Binding-site contacts:
Ligand atom O5 contacts residue SER157 of chain 13.E at 4.0 Å.
Ligand atom C3 contacts residue ASN154 of chain 13.E at 3.8 Å.
Ligand atom C2 contacts residue ASN154 of chain 13.E at 2.5 Å.
Ligand atom C7 contacts residue ASN154 of chain 13.E at 3.3 Å.
Ligand atom C5 contacts residue ASN154 of chain 13.E at 3.6 Å.
Ligand atom C1 contacts residue SER156 of chain 13.E at 4.0 Å.
Ligand atom O6 contacts residue SER157 of chain 13.E at 4.2 Å.
Ligand atom C8 contacts residue ASN154 of chain 13.E at 3.7 Å.
Ligand atom C1 contacts residue SER157 of chain 13.E at 4.3 Å.
Ligand atom N2 contacts residue ASN154 of chain 13.E at 2.8 Å (h-bond).
Ligand atom C4 contacts residue ASN154 of chain 13.E at 4.2 Å.
Ligand atom O7 contacts residue ASN154 of chain 13.E at 3.5 Å (h-bond).
Ligand atom C1 contacts residue ASN154 of chain 13.E at 1.4 Å.
Ligand atom O5 contacts residue ASN154 of chain 13.E at 2.4 Å (h-bond).

The protein below binds the small molecule below.
Small molecule (SMILES): CC(=O)N[C@@H]1[C@@H](O)[C@H](O)[C@@H](CO)O[C@H]1O

Sequence of chain 13.E:
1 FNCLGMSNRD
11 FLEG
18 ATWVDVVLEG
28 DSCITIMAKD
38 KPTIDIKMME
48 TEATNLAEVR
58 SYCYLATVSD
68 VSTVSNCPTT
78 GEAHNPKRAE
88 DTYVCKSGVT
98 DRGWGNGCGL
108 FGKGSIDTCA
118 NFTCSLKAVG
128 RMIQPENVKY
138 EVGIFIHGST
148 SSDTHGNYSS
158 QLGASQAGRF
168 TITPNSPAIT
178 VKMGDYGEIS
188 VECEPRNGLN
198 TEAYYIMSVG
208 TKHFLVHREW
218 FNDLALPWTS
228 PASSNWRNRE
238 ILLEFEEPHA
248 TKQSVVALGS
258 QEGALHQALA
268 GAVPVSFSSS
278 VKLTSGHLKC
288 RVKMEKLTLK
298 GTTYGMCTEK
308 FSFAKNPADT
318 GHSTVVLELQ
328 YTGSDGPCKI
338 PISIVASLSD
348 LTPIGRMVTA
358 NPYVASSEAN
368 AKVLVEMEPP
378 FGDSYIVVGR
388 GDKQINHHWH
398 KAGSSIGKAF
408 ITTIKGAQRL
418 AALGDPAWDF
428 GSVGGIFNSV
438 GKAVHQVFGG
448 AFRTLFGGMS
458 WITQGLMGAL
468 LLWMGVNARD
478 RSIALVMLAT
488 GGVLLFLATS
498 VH